A small-molecule ligand and the protein it binds are described below.
Small molecule (SMILES): CC(=O)N[C@@H]1[C@@H](O)[C@H](O)[C@@H](CO)O[C@H]1O

Binding-site contacts:
Ligand atom O7 contacts residue ASN256 of chain 1.A at 3.2 Å.
Ligand atom C4 contacts residue ASN256 of chain 1.A at 4.2 Å.
Ligand atom C1 contacts residue ASN256 of chain 1.A at 1.4 Å.
Ligand atom C7 contacts residue GLU255 of chain 1.A at 4.2 Å.
Ligand atom C2 contacts residue ASN256 of chain 1.A at 2.5 Å.
Ligand atom C7 contacts residue ASN256 of chain 1.A at 3.1 Å.
Ligand atom N2 contacts residue ASN254 of chain 1.A at 3.7 Å.
Ligand atom N2 contacts residue ASN256 of chain 1.A at 2.9 Å (h-bond).
Ligand atom C5 contacts residue ASN256 of chain 1.A at 3.6 Å.
Ligand atom C8 contacts residue ASN256 of chain 1.A at 3.7 Å.
Ligand atom O7 contacts residue ASN254 of chain 1.A at 2.9 Å (h-bond).
Ligand atom O5 contacts residue ASN256 of chain 1.A at 2.4 Å (h-bond).
Ligand atom C3 contacts residue ASN256 of chain 1.A at 3.8 Å.
Ligand atom C7 contacts residue ASN254 of chain 1.A at 3.7 Å.
Ligand atom O7 contacts residue GLU255 of chain 1.A at 3.6 Å.
Ligand atom C8 contacts residue GLU255 of chain 1.A at 4.0 Å.

Sequence of chain 1.A:
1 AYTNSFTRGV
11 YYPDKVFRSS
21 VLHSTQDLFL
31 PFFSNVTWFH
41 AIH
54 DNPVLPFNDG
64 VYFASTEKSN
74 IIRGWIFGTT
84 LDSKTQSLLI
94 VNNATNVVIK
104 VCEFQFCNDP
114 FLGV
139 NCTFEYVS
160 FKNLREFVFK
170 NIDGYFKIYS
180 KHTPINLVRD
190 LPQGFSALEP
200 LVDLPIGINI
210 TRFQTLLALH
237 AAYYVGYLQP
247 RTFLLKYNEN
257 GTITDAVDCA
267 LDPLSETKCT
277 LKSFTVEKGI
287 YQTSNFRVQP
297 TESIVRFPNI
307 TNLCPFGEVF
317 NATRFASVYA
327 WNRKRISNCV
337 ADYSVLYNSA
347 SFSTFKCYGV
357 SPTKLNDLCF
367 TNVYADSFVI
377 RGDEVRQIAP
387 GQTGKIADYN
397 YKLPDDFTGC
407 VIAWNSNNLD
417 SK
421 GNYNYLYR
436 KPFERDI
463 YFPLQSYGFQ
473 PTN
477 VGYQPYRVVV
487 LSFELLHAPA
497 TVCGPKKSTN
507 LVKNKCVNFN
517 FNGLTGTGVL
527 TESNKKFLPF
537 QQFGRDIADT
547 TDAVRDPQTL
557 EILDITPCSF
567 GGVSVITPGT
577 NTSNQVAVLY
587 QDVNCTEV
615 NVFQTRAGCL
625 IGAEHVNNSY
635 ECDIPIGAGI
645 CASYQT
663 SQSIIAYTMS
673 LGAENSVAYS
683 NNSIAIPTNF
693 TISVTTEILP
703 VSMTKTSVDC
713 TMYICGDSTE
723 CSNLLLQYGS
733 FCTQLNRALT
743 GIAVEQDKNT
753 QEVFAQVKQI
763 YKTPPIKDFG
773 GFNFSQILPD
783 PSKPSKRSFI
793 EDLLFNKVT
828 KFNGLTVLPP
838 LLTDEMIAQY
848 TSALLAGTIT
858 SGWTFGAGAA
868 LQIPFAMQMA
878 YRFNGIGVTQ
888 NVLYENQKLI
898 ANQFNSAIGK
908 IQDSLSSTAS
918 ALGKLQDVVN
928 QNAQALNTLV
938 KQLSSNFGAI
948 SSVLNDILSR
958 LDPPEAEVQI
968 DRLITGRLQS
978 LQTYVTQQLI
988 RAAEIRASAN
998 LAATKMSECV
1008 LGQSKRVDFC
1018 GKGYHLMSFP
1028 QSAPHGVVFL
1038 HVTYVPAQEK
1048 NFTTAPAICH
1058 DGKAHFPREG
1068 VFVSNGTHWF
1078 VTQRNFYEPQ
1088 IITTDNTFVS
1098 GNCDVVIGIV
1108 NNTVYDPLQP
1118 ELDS